Binding-site contacts:
Ligand atom N2 contacts residue ASN167 of chain 1.A at 2.7 Å (h-bond).
Ligand atom O5 contacts residue NA1 of chain 1.SA at 3.0 Å (h-bond).
Ligand atom C4 contacts residue LYS143 of chain 1.A at 4.2 Å.
Ligand atom N2 contacts residue LYS143 of chain 1.A at 4.5 Å.
Ligand atom O7 contacts residue ALA139 of chain 1.A at 4.1 Å.
Ligand atom O7 contacts residue GLY142 of chain 1.A at 2.9 Å.
Ligand atom O7 contacts residue LYS143 of chain 1.A at 3.5 Å (salt-bridge).
Ligand atom O5 contacts residue LYS143 of chain 1.A at 4.4 Å.
Ligand atom C8 contacts residue PHE164 of chain 1.A at 3.7 Å (hydrophobic).
Ligand atom O7 contacts residue PHE164 of chain 1.A at 4.3 Å.
Ligand atom C1 contacts residue NA1 of chain 1.SA at 4.0 Å.
Ligand atom O7 contacts residue ASN167 of chain 1.A at 3.2 Å (h-bond).
Ligand atom O3 contacts residue LYS143 of chain 1.A at 3.5 Å.
Ligand atom C5 contacts residue ASN167 of chain 1.A at 3.7 Å.
Ligand atom C8 contacts residue GLU145 of chain 1.A at 4.2 Å.
Ligand atom C8 contacts residue ASN167 of chain 1.A at 4.2 Å.
Ligand atom C3 contacts residue LYS143 of chain 1.A at 4.1 Å.
Ligand atom N2 contacts residue GLY142 of chain 1.A at 4.2 Å.
Ligand atom C1 contacts residue ASN167 of chain 1.A at 1.4 Å.
Ligand atom C7 contacts residue GLY142 of chain 1.A at 3.9 Å.
Ligand atom O6 contacts residue NA1 of chain 1.SA at 2.5 Å (h-bond).
Ligand atom C2 contacts residue LYS143 of chain 1.A at 3.9 Å.
Ligand atom C5 contacts residue NA1 of chain 1.SA at 3.9 Å.
Ligand atom C1 contacts residue GLY142 of chain 1.A at 3.5 Å.
Ligand atom C6 contacts residue NA1 of chain 1.SA at 3.6 Å.
Ligand atom C2 contacts residue ASN167 of chain 1.A at 2.4 Å.
Ligand atom C2 contacts residue GLY142 of chain 1.A at 3.6 Å.
Ligand atom C7 contacts residue PHE164 of chain 1.A at 4.5 Å (hydrophobic).
Ligand atom O5 contacts residue GLY142 of chain 1.A at 3.5 Å (h-bond).
Ligand atom C7 contacts residue LYS143 of chain 1.A at 4.4 Å.
Ligand atom C4 contacts residue ASN167 of chain 1.A at 4.2 Å.
Ligand atom C7 contacts residue ASN167 of chain 1.A at 3.1 Å.
Ligand atom O5 contacts residue ASN167 of chain 1.A at 2.4 Å (h-bond).
Ligand atom C3 contacts residue ASN167 of chain 1.A at 3.7 Å.

A protein and the small-molecule ligand that binds it are described below.
Small molecule (SMILES): CC(=O)N[C@H]1[C@H](O[C@H]2[C@H](O)[C@@H](NC(C)=O)CO[C@@H]2CO)O[C@H](CO)[C@@H](O)[C@@H]1O

Sequence of chain 1.A:
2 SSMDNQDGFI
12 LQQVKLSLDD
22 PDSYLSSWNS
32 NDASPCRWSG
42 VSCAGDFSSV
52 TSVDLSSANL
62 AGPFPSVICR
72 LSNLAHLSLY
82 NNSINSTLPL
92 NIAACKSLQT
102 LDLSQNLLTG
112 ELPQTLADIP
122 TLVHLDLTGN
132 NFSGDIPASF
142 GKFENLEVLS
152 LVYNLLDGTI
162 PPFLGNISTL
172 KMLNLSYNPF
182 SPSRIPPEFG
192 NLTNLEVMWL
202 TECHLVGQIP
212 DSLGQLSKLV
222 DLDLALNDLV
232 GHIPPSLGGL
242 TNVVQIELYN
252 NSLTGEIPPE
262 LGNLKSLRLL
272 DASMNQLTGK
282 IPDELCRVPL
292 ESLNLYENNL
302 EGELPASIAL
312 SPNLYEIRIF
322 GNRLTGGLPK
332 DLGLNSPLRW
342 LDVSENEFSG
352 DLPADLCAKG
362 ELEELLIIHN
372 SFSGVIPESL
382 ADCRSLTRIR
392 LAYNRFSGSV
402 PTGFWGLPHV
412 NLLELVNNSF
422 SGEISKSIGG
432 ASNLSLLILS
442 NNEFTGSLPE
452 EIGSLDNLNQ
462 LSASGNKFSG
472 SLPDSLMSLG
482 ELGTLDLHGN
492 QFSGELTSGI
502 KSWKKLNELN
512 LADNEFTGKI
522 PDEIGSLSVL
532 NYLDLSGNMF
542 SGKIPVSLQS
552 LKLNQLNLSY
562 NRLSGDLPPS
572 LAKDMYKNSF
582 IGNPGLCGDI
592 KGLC